This small molecule binds to this protein.
Small molecule (SMILES): OC[C@H]1O[C@@H](O)[C@@H](O)[C@@H](O)[C@@H]1O

Binding-site contacts:
Ligand atom O6 contacts residue ADP1 of chain 1.Y at 4.3 Å.
Ligand atom C4 contacts residue ADP1 of chain 1.Y at 4.2 Å.
Ligand atom C2 contacts residue MET228 of chain 1.D at 3.5 Å (hydrophobic).
Ligand atom O5 contacts residue THR128 of chain 1.D at 4.4 Å.
Ligand atom C1 contacts residue ADP1 of chain 1.Y at 1.4 Å.
Ligand atom O5 contacts residue NAP1 of chain 1.W at 4.2 Å.
Ligand atom O5 contacts residue ADP1 of chain 1.Y at 2.3 Å (h-bond).
Ligand atom O2 contacts residue ADP1 of chain 1.Y at 2.7 Å (h-bond).
Ligand atom C3 contacts residue MET228 of chain 1.D at 3.9 Å (hydrophobic).
Ligand atom C4 contacts residue LYS225 of chain 1.D at 4.2 Å.
Ligand atom C5 contacts residue PHE187 of chain 1.D at 4.2 Å (hydrophobic).
Ligand atom O6 contacts residue ALA165 of chain 1.D at 3.8 Å.
Ligand atom O3 contacts residue SER126 of chain 1.D at 3.0 Å (h-bond).
Ligand atom C6 contacts residue PHE187 of chain 1.D at 3.8 Å (hydrophobic).
Ligand atom C5 contacts residue SER126 of chain 1.D at 4.2 Å.
Ligand atom O2 contacts residue LYS225 of chain 1.D at 3.3 Å (salt-bridge).
Ligand atom C3 contacts residue LYS225 of chain 1.D at 3.8 Å.
Ligand atom C5 contacts residue NAP1 of chain 1.W at 4.0 Å.
Ligand atom O4 contacts residue NAP1 of chain 1.W at 3.4 Å (h-bond).
Ligand atom O4 contacts residue SER126 of chain 1.D at 2.7 Å (h-bond).
Ligand atom O4 contacts residue PHE187 of chain 1.D at 3.6 Å.
Ligand atom C1 contacts residue THR128 of chain 1.D at 4.1 Å.
Ligand atom C2 contacts residue LYS225 of chain 1.D at 4.0 Å.
Ligand atom O6 contacts residue NAP1 of chain 1.W at 3.5 Å.
Ligand atom O6 contacts residue PHE187 of chain 1.D at 3.5 Å.
Ligand atom C4 contacts residue NAP1 of chain 1.W at 3.8 Å.
Ligand atom C3 contacts residue ADP1 of chain 1.Y at 3.7 Å.
Ligand atom O2 contacts residue MET228 of chain 1.D at 3.2 Å (h-bond).
Ligand atom C2 contacts residue SER126 of chain 1.D at 4.4 Å.
Ligand atom C4 contacts residue SER126 of chain 1.D at 3.4 Å.
Ligand atom O3 contacts residue LYS225 of chain 1.D at 2.8 Å (salt-bridge).
Ligand atom C5 contacts residue THR128 of chain 1.D at 4.0 Å.
Ligand atom C6 contacts residue SER163 of chain 1.D at 3.4 Å.
Ligand atom C5 contacts residue ADP1 of chain 1.Y at 3.6 Å.
Ligand atom C3 contacts residue SER126 of chain 1.D at 3.0 Å.
Ligand atom O6 contacts residue SER163 of chain 1.D at 2.5 Å (h-bond).
Ligand atom O3 contacts residue MET228 of chain 1.D at 3.6 Å.
Ligand atom O2 contacts residue NAP1 of chain 1.W at 3.5 Å (h-bond).
Ligand atom C2 contacts residue ADP1 of chain 1.Y at 2.4 Å.
Ligand atom C6 contacts residue NAP1 of chain 1.W at 2.9 Å.

Sequence of chain 1.D:
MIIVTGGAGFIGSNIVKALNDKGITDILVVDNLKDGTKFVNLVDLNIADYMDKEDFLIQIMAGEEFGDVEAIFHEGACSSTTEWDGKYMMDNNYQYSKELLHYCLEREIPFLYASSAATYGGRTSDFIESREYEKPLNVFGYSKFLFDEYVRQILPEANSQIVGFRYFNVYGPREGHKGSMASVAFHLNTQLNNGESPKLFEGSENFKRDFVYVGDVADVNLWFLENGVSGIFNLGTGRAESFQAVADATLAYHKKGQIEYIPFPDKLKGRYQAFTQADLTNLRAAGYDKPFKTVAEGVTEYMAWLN